This small molecule binds to this protein.
Small molecule (SMILES): CC(=O)N[C@@H]1[C@@H](O)[C@H](O)[C@@H](CO)O[C@H]1O

Sequence of chain 1.B:
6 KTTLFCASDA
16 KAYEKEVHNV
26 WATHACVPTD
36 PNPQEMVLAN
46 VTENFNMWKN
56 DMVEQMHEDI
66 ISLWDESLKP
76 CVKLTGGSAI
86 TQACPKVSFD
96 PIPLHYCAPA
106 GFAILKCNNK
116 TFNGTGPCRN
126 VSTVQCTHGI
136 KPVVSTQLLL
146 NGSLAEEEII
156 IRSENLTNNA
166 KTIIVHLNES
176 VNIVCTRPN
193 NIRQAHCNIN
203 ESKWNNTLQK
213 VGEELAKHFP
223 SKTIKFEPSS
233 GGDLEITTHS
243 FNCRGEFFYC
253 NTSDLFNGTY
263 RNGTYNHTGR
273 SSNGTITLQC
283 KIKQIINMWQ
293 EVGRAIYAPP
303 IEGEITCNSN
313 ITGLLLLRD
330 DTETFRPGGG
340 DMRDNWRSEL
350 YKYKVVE

Binding-site contacts:
Ligand atom C6 contacts residue THR120 of chain 1.B at 4.1 Å.
Ligand atom C4 contacts residue THR120 of chain 1.B at 4.4 Å.
Ligand atom O6 contacts residue PRO122 of chain 1.B at 4.1 Å.
Ligand atom C7 contacts residue LEU161 of chain 1.B at 4.1 Å (hydrophobic).
Ligand atom O5 contacts residue ASN118 of chain 1.B at 2.4 Å (h-bond).
Ligand atom C7 contacts residue ASN118 of chain 1.B at 3.1 Å.
Ligand atom C3 contacts residue ASN118 of chain 1.B at 3.8 Å.
Ligand atom C2 contacts residue THR120 of chain 1.B at 4.5 Å.
Ligand atom C5 contacts residue ASN118 of chain 1.B at 3.7 Å.
Ligand atom C8 contacts residue ASN118 of chain 1.B at 4.2 Å.
Ligand atom C1 contacts residue ASN118 of chain 1.B at 1.4 Å.
Ligand atom O6 contacts residue GLY121 of chain 1.B at 4.2 Å.
Ligand atom C4 contacts residue ASN118 of chain 1.B at 4.2 Å.
Ligand atom O6 contacts residue ASN118 of chain 1.B at 4.5 Å.
Ligand atom O7 contacts residue LEU161 of chain 1.B at 4.1 Å.
Ligand atom O6 contacts residue THR120 of chain 1.B at 3.2 Å (h-bond).
Ligand atom O7 contacts residue ILE156 of chain 1.B at 3.9 Å.
Ligand atom C8 contacts residue LEU161 of chain 1.B at 3.5 Å (hydrophobic).
Ligand atom C5 contacts residue THR120 of chain 1.B at 3.7 Å.
Ligand atom O7 contacts residue HIS220 of chain 1.B at 3.6 Å (h-bond).
Ligand atom N2 contacts residue ASN118 of chain 1.B at 2.8 Å (h-bond).
Ligand atom C8 contacts residue SER158 of chain 1.B at 3.5 Å.
Ligand atom C1 contacts residue THR120 of chain 1.B at 3.8 Å.
Ligand atom C8 contacts residue ILE156 of chain 1.B at 3.9 Å (hydrophobic).
Ligand atom C2 contacts residue ASN118 of chain 1.B at 2.4 Å.
Ligand atom C3 contacts residue THR120 of chain 1.B at 4.2 Å.
Ligand atom C8 contacts residue ARG157 of chain 1.B at 4.2 Å.
Ligand atom O5 contacts residue THR120 of chain 1.B at 3.8 Å.
Ligand atom O7 contacts residue ASN118 of chain 1.B at 3.0 Å (h-bond).
Ligand atom C7 contacts residue ILE156 of chain 1.B at 4.2 Å (hydrophobic).